Sequence of chain 1.A:
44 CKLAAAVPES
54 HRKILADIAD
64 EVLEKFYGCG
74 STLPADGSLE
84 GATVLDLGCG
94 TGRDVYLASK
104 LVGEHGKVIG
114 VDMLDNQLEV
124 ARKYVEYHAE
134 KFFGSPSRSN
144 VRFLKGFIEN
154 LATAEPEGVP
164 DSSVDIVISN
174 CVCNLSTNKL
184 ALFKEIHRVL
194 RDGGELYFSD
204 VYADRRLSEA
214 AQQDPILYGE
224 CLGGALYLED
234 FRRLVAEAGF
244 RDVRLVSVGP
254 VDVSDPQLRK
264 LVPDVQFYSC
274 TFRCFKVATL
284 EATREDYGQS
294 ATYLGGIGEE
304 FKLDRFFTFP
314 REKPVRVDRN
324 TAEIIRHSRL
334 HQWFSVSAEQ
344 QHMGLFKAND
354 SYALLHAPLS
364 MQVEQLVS

Binding-site contacts:
Ligand atom C1 contacts residue CYS174 of chain 1.A at 3.3 Å (hydrophobic).
Ligand atom C1 contacts residue GLU223 of chain 1.A at 4.0 Å.
Ligand atom AS7 contacts residue CYS174 of chain 1.A at 2.3 Å.
Ligand atom C5 contacts residue CYS44 of chain 1.A at 3.5 Å (hydrophobic).
Ligand atom C6 contacts residue CYS174 of chain 1.A at 3.2 Å (hydrophobic).
Ligand atom C6 contacts residue GLU223 of chain 1.A at 3.8 Å.
Ligand atom C4 contacts residue CYS44 of chain 1.A at 4.0 Å (hydrophobic).
Ligand atom C3 contacts residue GLY222 of chain 1.A at 3.5 Å.
Ligand atom C6 contacts residue CYS224 of chain 1.A at 3.8 Å (hydrophobic).
Ligand atom C4 contacts residue GLU223 of chain 1.A at 3.8 Å.
Ligand atom AS7 contacts residue CYS224 of chain 1.A at 2.2 Å.
Ligand atom C5 contacts residue GLU223 of chain 1.A at 3.7 Å.
Ligand atom C2 contacts residue CYS224 of chain 1.A at 3.6 Å (hydrophobic).
Ligand atom C2 contacts residue GLU223 of chain 1.A at 3.9 Å.
Ligand atom C6 contacts residue CYS44 of chain 1.A at 3.8 Å (hydrophobic).
Ligand atom C3 contacts residue GLU223 of chain 1.A at 3.8 Å.
Ligand atom C2 contacts residue GLY222 of chain 1.A at 3.4 Å.
Ligand atom C2 contacts residue TYR70 of chain 1.A at 4.4 Å (hydrophobic).
Ligand atom C1 contacts residue CYS224 of chain 1.A at 3.1 Å (hydrophobic).

The small molecule below binds the protein below.
Small molecule (SMILES): O=[As]c1ccccc1